Sequence of chain 1.G:
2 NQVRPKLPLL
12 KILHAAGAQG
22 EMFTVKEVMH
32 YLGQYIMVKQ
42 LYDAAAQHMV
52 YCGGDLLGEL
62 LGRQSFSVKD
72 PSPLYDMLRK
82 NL

Binding-site contacts:
Ligand atom CD2 contacts residue GLY34 of chain 1.G at 4.0 Å.
Ligand atom CD1 contacts residue MET30 of chain 1.G at 4.0 Å (hydrophobic).
Ligand atom CZ2 contacts residue LEU33 of chain 1.G at 3.7 Å (hydrophobic).
Ligand atom CB contacts residue GLN48 of chain 1.G at 3.5 Å.
Ligand atom CZ contacts residue HIS49 of chain 1.G at 3.9 Å.
Ligand atom CE2 contacts residue MET30 of chain 1.G at 3.3 Å (hydrophobic).
Ligand atom CD2 contacts residue PRO72 of chain 1.G at 3.6 Å (hydrophobic).
Ligand atom CD2 contacts residue VAL69 of chain 1.G at 3.7 Å (hydrophobic).
Ligand atom CE2 contacts residue GLY34 of chain 1.G at 3.5 Å.
Ligand atom CA contacts residue GLN48 of chain 1.G at 3.1 Å.
Ligand atom CD1 contacts residue GLN48 of chain 1.G at 3.5 Å.
Ligand atom CB contacts residue TYR43 of chain 1.G at 3.9 Å (hydrophobic).
Ligand atom CD2 contacts residue TYR76 of chain 1.G at 3.9 Å (hydrophobic).
Ligand atom CB contacts residue TYR76 of chain 1.G at 3.7 Å (hydrophobic).
Ligand atom CD2 contacts residue HIS49 of chain 1.G at 3.5 Å.
Ligand atom CG contacts residue HIS49 of chain 1.G at 3.8 Å.
Ligand atom CB contacts residue MET30 of chain 1.G at 3.9 Å (hydrophobic).
Ligand atom O contacts residue VAL69 of chain 1.G at 3.5 Å.
Ligand atom CE2 contacts residue GLY34 of chain 1.G at 3.5 Å.
Ligand atom CB contacts residue GLN48 of chain 1.G at 3.4 Å.
Ligand atom CZ contacts residue ILE37 of chain 1.G at 3.7 Å (hydrophobic).
Ligand atom C contacts residue GLN48 of chain 1.G at 3.4 Å.
Ligand atom NE1 contacts residue MET30 of chain 1.G at 2.8 Å (h-bond).
Ligand atom NE1 contacts residue GLY34 of chain 1.G at 3.5 Å.
Ligand atom C contacts residue VAL69 of chain 1.G at 3.8 Å (hydrophobic).
Ligand atom CE1 contacts residue VAL69 of chain 1.G at 3.9 Å (hydrophobic).
Ligand atom CZ2 contacts residue GLY34 of chain 1.G at 3.5 Å.
Ligand atom CA contacts residue GLN48 of chain 1.G at 3.9 Å.
Ligand atom CE2 contacts residue HIS49 of chain 1.G at 3.6 Å.
Ligand atom N contacts residue GLN48 of chain 1.G at 2.9 Å (h-bond).
Ligand atom CD1 contacts residue VAL69 of chain 1.G at 3.9 Å (hydrophobic).
Ligand atom CG contacts residue GLN48 of chain 1.G at 3.9 Å.
Ligand atom CD2 contacts residue MET38 of chain 1.G at 3.7 Å (hydrophobic).
Ligand atom CD1 contacts residue HIS49 of chain 1.G at 3.9 Å.
Ligand atom CZ2 contacts residue MET30 of chain 1.G at 3.3 Å (hydrophobic).
Ligand atom CE2 contacts residue MET38 of chain 1.G at 3.7 Å (hydrophobic).
Ligand atom CD1 contacts residue GLY34 of chain 1.G at 3.9 Å.
Ligand atom CE2 contacts residue ILE37 of chain 1.G at 3.8 Å (hydrophobic).
Ligand atom CG contacts residue MET38 of chain 1.G at 3.8 Å (hydrophobic).
Ligand atom CH2 contacts residue LEU75 of chain 1.G at 3.8 Å (hydrophobic).

The small molecule below binds the protein below.
Small molecule (SMILES): CC(=O)N[C@H](C(=O)N[C@@H](CO)C(=O)N[C@@H](Cc1ccccc1)C(=O)N[C@H]1CCCCN[C@@H](S)SC[C@@H](C(=O)N[C@@H](CC(C)C)C(=O)N[C@@H](CC(C)C)C(=O)N[C@H](C=O)CO)NC(=O)[C@H](CC2=c3ccccc3=NC2)NC(=O)[C@H](Cc2ccc(O)cc2)NC(=O)[C@H](CCC(=O)O)NC1=O)[C@@H](C)O